Sequence of chain 1.B:
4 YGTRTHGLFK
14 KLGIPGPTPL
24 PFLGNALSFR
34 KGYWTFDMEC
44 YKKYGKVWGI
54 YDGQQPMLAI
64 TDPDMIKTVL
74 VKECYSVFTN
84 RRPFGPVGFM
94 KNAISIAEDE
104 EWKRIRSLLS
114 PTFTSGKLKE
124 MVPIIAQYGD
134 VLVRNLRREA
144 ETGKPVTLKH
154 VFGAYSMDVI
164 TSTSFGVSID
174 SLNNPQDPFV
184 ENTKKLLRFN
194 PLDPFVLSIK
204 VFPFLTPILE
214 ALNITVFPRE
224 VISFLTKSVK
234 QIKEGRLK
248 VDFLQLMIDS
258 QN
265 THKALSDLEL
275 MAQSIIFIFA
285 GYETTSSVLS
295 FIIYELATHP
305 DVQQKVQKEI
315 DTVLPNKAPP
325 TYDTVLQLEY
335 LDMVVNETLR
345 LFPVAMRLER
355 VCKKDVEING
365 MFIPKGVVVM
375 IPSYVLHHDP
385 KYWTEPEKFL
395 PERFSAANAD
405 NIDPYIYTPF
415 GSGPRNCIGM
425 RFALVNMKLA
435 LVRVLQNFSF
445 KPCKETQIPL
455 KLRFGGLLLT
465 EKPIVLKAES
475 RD

The protein below binds the small molecule below.
Small molecule (SMILES): C[C@]12CC[C@H](OS(=O)(=O)O)CC1=CC[C@@H]1[C@@H]2CC[C@]2(C)C(=O)CC[C@@H]12

Binding-site contacts:
Ligand atom O22 contacts residue ARG222 of chain 1.B at 2.8 Å (salt-bridge).
Ligand atom C25 contacts residue ILE217 of chain 1.B at 4.3 Å (hydrophobic).
Ligand atom C04 contacts residue ILE217 of chain 1.B at 4.0 Å (hydrophobic).
Ligand atom S21 contacts residue ARG222 of chain 1.B at 4.0 Å.
Ligand atom C16 contacts residue LEU215 of chain 1.B at 3.5 Å (hydrophobic).
Ligand atom C01 contacts residue ILE217 of chain 1.B at 4.3 Å (hydrophobic).
Ligand atom C03 contacts residue LEU215 of chain 1.B at 4.4 Å (hydrophobic).
Ligand atom O20 contacts residue ARG222 of chain 1.B at 4.0 Å.
Ligand atom C17 contacts residue LEU215 of chain 1.B at 3.5 Å (hydrophobic).
Ligand atom C04 contacts residue LEU215 of chain 1.B at 4.4 Å (hydrophobic).
Ligand atom C17 contacts residue ASN216 of chain 1.B at 4.3 Å.
Ligand atom C15 contacts residue LEU215 of chain 1.B at 4.2 Å (hydrophobic).
Ligand atom C25 contacts residue LEU215 of chain 1.B at 4.3 Å (hydrophobic).